Binding-site contacts:
Ligand atom C5 contacts residue ASN137 of chain 1.A at 4.3 Å.
Ligand atom C4 contacts residue ASN149 of chain 1.A at 4.1 Å.
Ligand atom O6 contacts residue ASN137 of chain 1.A at 4.0 Å.
Ligand atom O7 contacts residue ASN149 of chain 1.A at 3.9 Å.
Ligand atom N2 contacts residue ASN149 of chain 1.A at 3.2 Å (h-bond).
Ligand atom C5 contacts residue ASN149 of chain 1.A at 3.5 Å.
Ligand atom C1 contacts residue LYS66 of chain 1.A at 4.2 Å.
Ligand atom O5 contacts residue ASN149 of chain 1.A at 2.1 Å (h-bond).
Ligand atom C7 contacts residue ASN149 of chain 1.A at 3.8 Å.
Ligand atom C6 contacts residue ASN149 of chain 1.A at 4.4 Å.
Ligand atom O5 contacts residue ASN137 of chain 1.A at 3.5 Å.
Ligand atom C6 contacts residue ASN137 of chain 1.A at 3.8 Å.
Ligand atom C2 contacts residue ASN149 of chain 1.A at 2.5 Å.
Ligand atom C1 contacts residue ASN149 of chain 1.A at 1.5 Å.
Ligand atom C1 contacts residue ASN137 of chain 1.A at 4.5 Å.
Ligand atom C3 contacts residue ASN149 of chain 1.A at 3.8 Å.

Sequence of chain 1.A:
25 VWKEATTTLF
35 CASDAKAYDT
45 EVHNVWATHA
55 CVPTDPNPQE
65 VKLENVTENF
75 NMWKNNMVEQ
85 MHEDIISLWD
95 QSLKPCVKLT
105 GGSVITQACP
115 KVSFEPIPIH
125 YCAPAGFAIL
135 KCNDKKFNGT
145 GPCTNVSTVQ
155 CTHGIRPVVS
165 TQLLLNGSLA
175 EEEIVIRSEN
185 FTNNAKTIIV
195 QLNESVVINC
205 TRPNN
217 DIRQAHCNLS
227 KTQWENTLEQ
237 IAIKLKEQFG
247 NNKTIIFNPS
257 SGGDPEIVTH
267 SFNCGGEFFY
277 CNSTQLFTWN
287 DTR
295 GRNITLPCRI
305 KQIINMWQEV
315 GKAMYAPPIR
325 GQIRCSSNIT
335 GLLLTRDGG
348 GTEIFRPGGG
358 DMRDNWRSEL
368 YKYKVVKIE

The protein below binds the small molecule below.
Small molecule (SMILES): CC(=O)N[C@@H]1[C@@H](O)[C@H](O)[C@@H](CO)O[C@H]1O